Binding-site contacts:
Ligand atom N1 contacts residue LEU390 of chain 1.E at 4.1 Å.
Ligand atom O1 contacts residue TYR370 of chain 1.E at 3.2 Å.
Ligand atom O3 contacts residue TYR370 of chain 1.F at 3.4 Å.
Ligand atom O1 contacts residue LEU390 of chain 1.F at 3.8 Å.
Ligand atom O4 contacts residue SER371 of chain 1.E at 3.7 Å.
Ligand atom O3 contacts residue LEU390 of chain 1.E at 3.6 Å.
Ligand atom O1 contacts residue ARG393 of chain 1.F at 2.4 Å (salt-bridge).
Ligand atom C3 contacts residue SER371 of chain 1.F at 4.3 Å.
Ligand atom O3 contacts residue ARG393 of chain 1.E at 2.4 Å (salt-bridge).
Ligand atom C1 contacts residue ARG393 of chain 1.F at 3.3 Å.
Ligand atom N1 contacts residue SER371 of chain 1.E at 4.4 Å.
Ligand atom O2 contacts residue ARG393 of chain 1.F at 3.6 Å (salt-bridge).
Ligand atom O4 contacts residue ARG393 of chain 1.E at 3.5 Å (salt-bridge).
Ligand atom C1 contacts residue TYR370 of chain 1.E at 3.8 Å (hydrophobic).
Ligand atom C2 contacts residue TYR370 of chain 1.E at 4.0 Å (hydrophobic).
Ligand atom N1 contacts residue TYR370 of chain 1.F at 3.9 Å.
Ligand atom N1 contacts residue ARG393 of chain 1.E at 3.3 Å (salt-bridge).
Ligand atom C2 contacts residue SER371 of chain 1.E at 3.9 Å.
Ligand atom O2 contacts residue LEU390 of chain 1.F at 4.3 Å.
Ligand atom C3 contacts residue SER371 of chain 1.E at 4.4 Å.
Ligand atom O4 contacts residue LEU390 of chain 1.E at 4.1 Å.
Ligand atom C1 contacts residue LEU390 of chain 1.F at 4.3 Å (hydrophobic).
Ligand atom C3 contacts residue TYR370 of chain 1.F at 3.9 Å (hydrophobic).
Ligand atom O2 contacts residue SER371 of chain 1.F at 3.6 Å.

A small-molecule ligand and the protein it binds are described below.
Small molecule (SMILES): O=C(O)CC[N+](=O)[O-]

Sequence of chain 1.E:
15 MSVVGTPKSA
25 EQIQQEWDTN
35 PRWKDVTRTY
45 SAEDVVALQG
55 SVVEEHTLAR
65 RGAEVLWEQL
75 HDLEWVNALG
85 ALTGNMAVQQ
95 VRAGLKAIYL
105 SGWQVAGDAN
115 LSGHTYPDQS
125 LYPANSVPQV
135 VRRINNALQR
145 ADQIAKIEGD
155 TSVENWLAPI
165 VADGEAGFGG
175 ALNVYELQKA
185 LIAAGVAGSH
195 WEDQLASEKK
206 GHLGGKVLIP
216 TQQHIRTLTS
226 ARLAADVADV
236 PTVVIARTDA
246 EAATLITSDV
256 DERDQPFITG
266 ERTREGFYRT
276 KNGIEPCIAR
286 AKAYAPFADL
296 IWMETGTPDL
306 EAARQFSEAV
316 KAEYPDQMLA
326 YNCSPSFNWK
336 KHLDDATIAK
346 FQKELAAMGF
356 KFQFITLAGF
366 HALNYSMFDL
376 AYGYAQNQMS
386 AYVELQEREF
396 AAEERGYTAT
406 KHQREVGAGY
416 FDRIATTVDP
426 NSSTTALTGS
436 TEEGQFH

Sequence of chain 1.F:
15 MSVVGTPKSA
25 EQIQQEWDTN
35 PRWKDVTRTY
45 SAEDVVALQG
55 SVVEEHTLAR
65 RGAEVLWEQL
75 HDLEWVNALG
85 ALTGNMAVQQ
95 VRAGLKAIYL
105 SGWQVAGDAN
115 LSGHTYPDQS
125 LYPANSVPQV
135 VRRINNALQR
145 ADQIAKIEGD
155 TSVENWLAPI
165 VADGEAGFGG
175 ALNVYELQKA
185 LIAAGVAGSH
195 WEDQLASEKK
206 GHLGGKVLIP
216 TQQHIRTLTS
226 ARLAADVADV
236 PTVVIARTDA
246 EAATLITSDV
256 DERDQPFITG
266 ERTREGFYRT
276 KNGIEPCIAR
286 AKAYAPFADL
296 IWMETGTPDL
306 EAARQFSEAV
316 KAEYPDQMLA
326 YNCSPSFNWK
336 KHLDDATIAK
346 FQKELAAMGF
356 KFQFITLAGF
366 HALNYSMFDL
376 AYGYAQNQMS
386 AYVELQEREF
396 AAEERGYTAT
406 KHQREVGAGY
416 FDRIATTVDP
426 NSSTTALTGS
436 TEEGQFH